Binding-site contacts:
Ligand atom O2B contacts residue LYS265 of chain 1.D at 2.9 Å (salt-bridge).
Ligand atom O2G contacts residue MG1 of chain 1.H at 1.7 Å.
Ligand atom C4 contacts residue ARG221 of chain 1.B at 3.4 Å.
Ligand atom O2B contacts residue HIS264 of chain 1.D at 3.1 Å.
Ligand atom PG contacts residue ARG240 of chain 1.B at 3.5 Å.
Ligand atom O3B contacts residue LYS265 of chain 1.D at 3.1 Å (salt-bridge).
Ligand atom O3' contacts residue VAL44 of chain 1.D at 2.6 Å (h-bond).
Ligand atom O1B contacts residue MG1 of chain 1.H at 2.0 Å.
Ligand atom O3B contacts residue LYS242 of chain 1.B at 3.5 Å.
Ligand atom O1B contacts residue GTP1 of chain 1.T at 2.8 Å (h-bond).
Ligand atom N9 contacts residue ARG221 of chain 1.B at 3.4 Å (salt-bridge).
Ligand atom O3A contacts residue GTP1 of chain 1.T at 3.1 Å (h-bond).
Ligand atom O3B contacts residue MG1 of chain 1.H at 3.5 Å.
Ligand atom O2G contacts residue LYS411 of chain 1.B at 2.9 Å (salt-bridge).
Ligand atom C2' contacts residue PHE45 of chain 1.D at 3.4 Å (hydrophobic).
Ligand atom PA contacts residue LYS242 of chain 1.B at 3.3 Å.
Ligand atom O2A contacts residue LYS242 of chain 1.B at 3.3 Å (salt-bridge).
Ligand atom C5' contacts residue VAL5 of chain 1.A at 3.3 Å (hydrophobic).
Ligand atom N3 contacts residue ASN7 of chain 1.A at 3.3 Å (h-bond).
Ligand atom PB contacts residue GTP1 of chain 1.T at 3.5 Å.
Ligand atom C5' contacts residue GTP1 of chain 1.T at 3.5 Å.
Ligand atom C3' contacts residue GTP1 of chain 1.T at 3.5 Å.
Ligand atom O2A contacts residue HIS264 of chain 1.D at 2.8 Å (h-bond).
Ligand atom O1G contacts residue ARG240 of chain 1.B at 3.0 Å (salt-bridge).
Ligand atom O2G contacts residue GTP1 of chain 1.T at 2.8 Å (h-bond).
Ligand atom O1A contacts residue ARG221 of chain 1.B at 2.8 Å (salt-bridge).
Ligand atom N9 contacts residue PHE45 of chain 1.D at 3.5 Å.
Ligand atom O1A contacts residue LYS242 of chain 1.B at 2.5 Å (salt-bridge).
Ligand atom C5 contacts residue ARG221 of chain 1.B at 3.5 Å.
Ligand atom PB contacts residue MG1 of chain 1.H at 3.2 Å.
Ligand atom N6 contacts residue ASN246 of chain 1.B at 3.2 Å (h-bond).
Ligand atom N7 contacts residue ARG221 of chain 1.B at 3.5 Å (salt-bridge).
Ligand atom O3G contacts residue LYS265 of chain 1.D at 3.4 Å (salt-bridge).
Ligand atom O3G contacts residue ARG240 of chain 1.B at 2.7 Å (salt-bridge).
Ligand atom O4' contacts residue ARG221 of chain 1.B at 3.1 Å (salt-bridge).
Ligand atom N6 contacts residue ARG260 of chain 1.D at 3.1 Å.
Ligand atom PG contacts residue MG1 of chain 1.H at 3.0 Å.
Ligand atom C1' contacts residue PHE45 of chain 1.D at 3.4 Å (hydrophobic).
Ligand atom C3' contacts residue VAL44 of chain 1.D at 3.2 Å (hydrophobic).
Ligand atom O3' contacts residue ASN7 of chain 1.A at 3.1 Å (h-bond).

Sequence of chain 1.D:
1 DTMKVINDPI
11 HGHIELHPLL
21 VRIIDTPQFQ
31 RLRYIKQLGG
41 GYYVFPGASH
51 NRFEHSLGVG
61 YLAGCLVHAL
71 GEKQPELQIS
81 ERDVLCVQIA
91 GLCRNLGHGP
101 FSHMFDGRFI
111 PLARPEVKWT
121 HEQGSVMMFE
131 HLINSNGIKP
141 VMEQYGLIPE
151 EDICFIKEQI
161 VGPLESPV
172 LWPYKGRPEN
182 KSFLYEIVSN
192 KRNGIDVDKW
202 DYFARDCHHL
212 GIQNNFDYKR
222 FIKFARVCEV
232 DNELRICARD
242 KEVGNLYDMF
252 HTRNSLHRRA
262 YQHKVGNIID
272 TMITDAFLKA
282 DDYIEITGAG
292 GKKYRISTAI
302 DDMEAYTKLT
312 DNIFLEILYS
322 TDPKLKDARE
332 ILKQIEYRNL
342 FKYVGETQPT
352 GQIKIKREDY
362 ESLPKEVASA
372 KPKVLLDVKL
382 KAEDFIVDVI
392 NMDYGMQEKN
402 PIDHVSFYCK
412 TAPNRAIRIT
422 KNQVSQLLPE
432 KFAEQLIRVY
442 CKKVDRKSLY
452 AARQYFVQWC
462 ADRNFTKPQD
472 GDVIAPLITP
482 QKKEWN

Sequence of chain 1.A:
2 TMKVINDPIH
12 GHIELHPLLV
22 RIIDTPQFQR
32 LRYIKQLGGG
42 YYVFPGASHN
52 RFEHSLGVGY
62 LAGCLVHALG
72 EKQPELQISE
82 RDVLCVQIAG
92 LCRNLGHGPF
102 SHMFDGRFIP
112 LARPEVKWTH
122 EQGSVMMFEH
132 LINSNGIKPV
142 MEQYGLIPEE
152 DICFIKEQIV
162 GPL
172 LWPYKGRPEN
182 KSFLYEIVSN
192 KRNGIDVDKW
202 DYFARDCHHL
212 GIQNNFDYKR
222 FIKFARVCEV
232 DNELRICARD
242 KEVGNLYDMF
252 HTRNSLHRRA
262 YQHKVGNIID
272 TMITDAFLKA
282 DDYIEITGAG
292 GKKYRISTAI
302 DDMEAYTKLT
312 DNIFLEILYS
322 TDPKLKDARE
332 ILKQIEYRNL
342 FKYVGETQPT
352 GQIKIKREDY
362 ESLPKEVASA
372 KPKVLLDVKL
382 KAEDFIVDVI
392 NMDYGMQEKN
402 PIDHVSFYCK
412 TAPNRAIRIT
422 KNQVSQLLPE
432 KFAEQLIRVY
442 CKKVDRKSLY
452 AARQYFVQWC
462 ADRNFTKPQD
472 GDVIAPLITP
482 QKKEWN

Sequence of chain 1.B:
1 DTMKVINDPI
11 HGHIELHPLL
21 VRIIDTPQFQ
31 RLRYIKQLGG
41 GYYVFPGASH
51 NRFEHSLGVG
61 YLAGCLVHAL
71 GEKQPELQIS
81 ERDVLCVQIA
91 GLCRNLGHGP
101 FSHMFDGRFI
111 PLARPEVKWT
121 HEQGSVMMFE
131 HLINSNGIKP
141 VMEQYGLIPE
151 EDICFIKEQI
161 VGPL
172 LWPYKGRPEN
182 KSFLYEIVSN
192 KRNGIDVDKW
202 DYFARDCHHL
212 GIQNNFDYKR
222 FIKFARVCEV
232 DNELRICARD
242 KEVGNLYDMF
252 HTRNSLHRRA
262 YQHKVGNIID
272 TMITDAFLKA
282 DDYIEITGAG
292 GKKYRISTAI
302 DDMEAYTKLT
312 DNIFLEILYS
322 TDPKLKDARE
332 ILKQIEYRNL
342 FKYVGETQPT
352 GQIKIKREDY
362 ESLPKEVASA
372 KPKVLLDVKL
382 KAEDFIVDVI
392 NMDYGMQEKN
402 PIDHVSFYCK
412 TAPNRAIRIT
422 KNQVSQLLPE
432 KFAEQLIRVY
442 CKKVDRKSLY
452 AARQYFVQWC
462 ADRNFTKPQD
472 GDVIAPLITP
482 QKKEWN

The protein below binds the small molecule below.
Small molecule (SMILES): Nc1ncnc2c1ncn2[C@H]1C[C@H](O)[C@@H](CO[P](=O)(O)O[P](=O)(O)OP(=O)(O)O)O1